A protein and the small-molecule ligand that binds it are described below.
Small molecule (SMILES): C[N+](C)(C)CCOP(=O)(O)O

Sequence of chain 1.A:
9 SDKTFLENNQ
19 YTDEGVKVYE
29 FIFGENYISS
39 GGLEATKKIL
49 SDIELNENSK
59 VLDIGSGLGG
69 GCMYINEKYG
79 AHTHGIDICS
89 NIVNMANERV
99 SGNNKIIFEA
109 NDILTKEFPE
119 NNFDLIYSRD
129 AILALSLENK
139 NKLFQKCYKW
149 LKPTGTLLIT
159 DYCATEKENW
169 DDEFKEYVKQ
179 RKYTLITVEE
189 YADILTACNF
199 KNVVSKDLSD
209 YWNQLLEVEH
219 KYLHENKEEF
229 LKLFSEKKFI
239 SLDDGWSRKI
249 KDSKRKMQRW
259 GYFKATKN

Binding-site contacts:
Ligand atom C5 contacts residue LEU131 of chain 1.A at 4.0 Å (hydrophobic).
Ligand atom O3 contacts residue ARG179 of chain 1.A at 2.9 Å (salt-bridge).
Ligand atom C5 contacts residue TYR19 of chain 1.A at 3.6 Å (hydrophobic).
Ligand atom C1 contacts residue TYR27 of chain 1.A at 3.6 Å (hydrophobic).
Ligand atom P1 contacts residue LYS247 of chain 1.A at 4.0 Å.
Ligand atom O2 contacts residue TYR160 of chain 1.A at 3.7 Å.
Ligand atom C3 contacts residue TYR160 of chain 1.A at 3.3 Å (hydrophobic).
Ligand atom O2 contacts residue TYR27 of chain 1.A at 3.4 Å (h-bond).
Ligand atom N1 contacts residue ILE36 of chain 1.A at 3.6 Å (h-bond).
Ligand atom C4 contacts residue TYR19 of chain 1.A at 3.2 Å (hydrophobic).
Ligand atom C1 contacts residue PHE31 of chain 1.A at 4.0 Å (hydrophobic).
Ligand atom O3 contacts residue LYS247 of chain 1.A at 4.1 Å.
Ligand atom O2 contacts residue TYR181 of chain 1.A at 3.1 Å (h-bond).
Ligand atom P1 contacts residue TYR175 of chain 1.A at 3.7 Å.
Ligand atom O4 contacts residue LYS247 of chain 1.A at 2.7 Å (salt-bridge).
Ligand atom O1 contacts residue GLN18 of chain 1.A at 4.0 Å.
Ligand atom N1 contacts residue TYR19 of chain 1.A at 3.7 Å.
Ligand atom O1 contacts residue TYR181 of chain 1.A at 2.7 Å (h-bond).
Ligand atom C4 contacts residue ILE36 of chain 1.A at 3.3 Å (hydrophobic).
Ligand atom O2 contacts residue GLN18 of chain 1.A at 3.3 Å (h-bond).
Ligand atom P1 contacts residue TYR27 of chain 1.A at 3.6 Å.
Ligand atom O3 contacts residue TYR27 of chain 1.A at 2.6 Å (h-bond).
Ligand atom O1 contacts residue TYR175 of chain 1.A at 2.7 Å (h-bond).
Ligand atom P1 contacts residue TYR181 of chain 1.A at 3.6 Å.
Ligand atom C5 contacts residue TYR160 of chain 1.A at 4.0 Å (hydrophobic).
Ligand atom O1 contacts residue TYR160 of chain 1.A at 3.8 Å.
Ligand atom C1 contacts residue TYR160 of chain 1.A at 3.7 Å (hydrophobic).
Ligand atom C2 contacts residue ILE36 of chain 1.A at 3.5 Å (hydrophobic).
Ligand atom C5 contacts residue TYR181 of chain 1.A at 3.6 Å (hydrophobic).
Ligand atom C3 contacts residue ILE36 of chain 1.A at 3.3 Å (hydrophobic).
Ligand atom O4 contacts residue TYR160 of chain 1.A at 2.6 Å (h-bond).
Ligand atom P1 contacts residue TYR160 of chain 1.A at 3.7 Å.
Ligand atom P1 contacts residue ARG179 of chain 1.A at 3.9 Å.
Ligand atom O4 contacts residue TYR175 of chain 1.A at 3.7 Å.
Ligand atom C3 contacts residue ASP128 of chain 1.A at 3.8 Å.
Ligand atom C2 contacts residue TYR19 of chain 1.A at 3.5 Å (hydrophobic).
Ligand atom C4 contacts residue ASP128 of chain 1.A at 3.3 Å.
Ligand atom O1 contacts residue ARG179 of chain 1.A at 3.0 Å (salt-bridge).
Ligand atom C5 contacts residue ASP128 of chain 1.A at 3.6 Å.
Ligand atom N1 contacts residue ASP128 of chain 1.A at 3.9 Å.